The protein below binds the small molecule below.
Small molecule (SMILES): COc1ccc2c(c1)cc(C(=O)NS(=O)(=O)c1ccc(C(F)(F)F)cc1[N+](=O)[O-])n2CC(=O)O

Sequence of chain 1.A:
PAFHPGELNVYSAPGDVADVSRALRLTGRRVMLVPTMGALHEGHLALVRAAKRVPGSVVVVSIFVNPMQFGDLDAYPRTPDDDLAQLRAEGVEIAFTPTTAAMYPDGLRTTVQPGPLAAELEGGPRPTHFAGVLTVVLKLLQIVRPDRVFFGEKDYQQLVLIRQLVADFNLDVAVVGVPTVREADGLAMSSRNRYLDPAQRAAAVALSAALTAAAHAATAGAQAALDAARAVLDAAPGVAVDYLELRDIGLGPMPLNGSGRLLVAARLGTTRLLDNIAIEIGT

Binding-site contacts:
Ligand atom CBA contacts residue GOL1 of chain 1.J at 3.3 Å.
Ligand atom O contacts residue SER196 of chain 1.A at 2.8 Å (h-bond).
Ligand atom C contacts residue SER196 of chain 1.A at 3.5 Å.
Ligand atom FAJ contacts residue HIS135 of chain 1.A at 3.5 Å.
Ligand atom OXT contacts residue HIS44 of chain 1.A at 2.8 Å.
Ligand atom O contacts residue LYS160 of chain 1.A at 2.6 Å (salt-bridge).
Ligand atom OAF contacts residue MET40 of chain 1.A at 3.1 Å (h-bond).
Ligand atom OAE contacts residue PRO38 of chain 1.A at 3.1 Å (h-bond).
Ligand atom FAJ contacts residue GLN72 of chain 1.A at 3.1 Å.
Ligand atom CAL contacts residue MET40 of chain 1.A at 3.6 Å (hydrophobic).
Ligand atom CBD contacts residue HIS44 of chain 1.A at 3.6 Å.
Ligand atom CAN contacts residue TYR82 of chain 1.A at 3.6 Å (hydrophobic).
Ligand atom CA contacts residue ASP161 of chain 1.A at 3.6 Å.
Ligand atom CAL contacts residue TYR82 of chain 1.A at 3.5 Å (hydrophobic).
Ligand atom CAW contacts residue HIS47 of chain 1.A at 3.4 Å.
Ligand atom OAD contacts residue GLN164 of chain 1.A at 2.4 Å (h-bond).
Ligand atom OAE contacts residue THR39 of chain 1.A at 3.6 Å.
Ligand atom OXT contacts residue SER197 of chain 1.A at 3.0 Å (h-bond).
Ligand atom OAU contacts residue GLY46 of chain 1.A at 3.4 Å.
Ligand atom CAP contacts residue GLN164 of chain 1.A at 3.3 Å.
Ligand atom CAX contacts residue GLY46 of chain 1.A at 3.4 Å.
Ligand atom FAK contacts residue 2DZ1 of chain 1.G at 3.4 Å.
Ligand atom CAO contacts residue MET195 of chain 1.A at 3.2 Å (hydrophobic).
Ligand atom NBF contacts residue GOL1 of chain 1.J at 3.5 Å (h-bond).
Ligand atom CAA contacts residue PRO185 of chain 1.A at 3.2 Å (hydrophobic).
Ligand atom NBF contacts residue GLN164 of chain 1.A at 3.4 Å (h-bond).
Ligand atom OAU contacts residue VAL187 of chain 1.A at 3.0 Å (h-bond).
Ligand atom OXT contacts residue SER196 of chain 1.A at 3.4 Å.
Ligand atom OAH contacts residue ASP161 of chain 1.A at 3.4 Å (salt-bridge).
Ligand atom CAQ contacts residue GLY46 of chain 1.A at 3.5 Å.
Ligand atom OAD contacts residue ASP161 of chain 1.A at 3.3 Å.
Ligand atom FAK contacts residue ASP161 of chain 1.A at 3.6 Å.
Ligand atom CBB contacts residue GOL1 of chain 1.J at 3.4 Å.
Ligand atom OAF contacts residue HIS47 of chain 1.A at 3.2 Å (h-bond).
Ligand atom NBF contacts residue ASP161 of chain 1.A at 3.6 Å.
Ligand atom CAA contacts residue GLY46 of chain 1.A at 3.4 Å.
Ligand atom OAE contacts residue GOL1 of chain 1.J at 2.6 Å.
Ligand atom C contacts residue LYS160 of chain 1.A at 3.6 Å.
Ligand atom OAU contacts residue THR186 of chain 1.A at 3.6 Å.
Ligand atom NAT contacts residue HIS47 of chain 1.A at 3.4 Å (h-bond).